A protein and the small-molecule ligand that binds it are described below.
Small molecule (SMILES): C[C@H](O)[C@H](N)[C@@H]1O[C@](O)(C(=O)O)C[C@H](O)[C@@H]1N

Binding-site contacts:
Ligand atom C3 contacts residue SER441 of chain 1.N at 1.8 Å.
Ligand atom C4 contacts residue SER441 of chain 1.N at 3.1 Å.
Ligand atom O1B contacts residue SER441 of chain 1.N at 3.3 Å (h-bond).
Ligand atom O4 contacts residue SER441 of chain 1.N at 3.6 Å.
Ligand atom O1A contacts residue ALA440 of chain 1.N at 3.6 Å.
Ligand atom O1A contacts residue SER441 of chain 1.N at 2.2 Å (h-bond).
Ligand atom C2 contacts residue SER441 of chain 1.N at 1.4 Å.
Ligand atom O6 contacts residue SER441 of chain 1.N at 2.9 Å (h-bond).
Ligand atom N5 contacts residue SER441 of chain 1.N at 4.5 Å.
Ligand atom C6 contacts residue SER441 of chain 1.N at 3.7 Å.
Ligand atom C5 contacts residue SER441 of chain 1.N at 4.0 Å.
Ligand atom C1 contacts residue SER441 of chain 1.N at 2.1 Å.

Sequence of chain 1.N:
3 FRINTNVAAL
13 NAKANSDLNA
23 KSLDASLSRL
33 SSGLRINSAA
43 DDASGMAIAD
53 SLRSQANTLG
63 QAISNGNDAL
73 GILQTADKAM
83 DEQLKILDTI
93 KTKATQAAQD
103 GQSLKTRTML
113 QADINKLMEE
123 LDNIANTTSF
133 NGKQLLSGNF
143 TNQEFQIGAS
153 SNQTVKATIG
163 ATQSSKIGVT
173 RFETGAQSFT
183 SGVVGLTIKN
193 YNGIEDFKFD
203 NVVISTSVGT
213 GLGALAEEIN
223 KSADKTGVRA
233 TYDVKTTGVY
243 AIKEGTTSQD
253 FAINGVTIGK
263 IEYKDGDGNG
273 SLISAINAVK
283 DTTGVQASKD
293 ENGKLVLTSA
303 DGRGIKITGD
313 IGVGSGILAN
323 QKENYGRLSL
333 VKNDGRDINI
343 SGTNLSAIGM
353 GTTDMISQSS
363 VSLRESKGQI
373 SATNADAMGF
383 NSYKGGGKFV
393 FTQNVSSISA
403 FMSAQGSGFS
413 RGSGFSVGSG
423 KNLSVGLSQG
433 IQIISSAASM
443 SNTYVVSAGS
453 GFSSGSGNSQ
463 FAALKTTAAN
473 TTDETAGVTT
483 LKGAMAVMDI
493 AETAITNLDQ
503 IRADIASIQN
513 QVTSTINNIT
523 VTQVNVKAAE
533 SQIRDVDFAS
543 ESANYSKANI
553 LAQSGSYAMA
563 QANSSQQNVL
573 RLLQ